A protein and the small-molecule ligand that binds it are described below.
Small molecule (SMILES): CCOC(=O)C=C[C@H](C[C@@H]1CCNC1=O)NC(=O)[C@@H](NC(=O)[C@@H](NC(=O)OC(C)(C)C)C(C)C)c1ccccc1

Sequence of chain 1.B:
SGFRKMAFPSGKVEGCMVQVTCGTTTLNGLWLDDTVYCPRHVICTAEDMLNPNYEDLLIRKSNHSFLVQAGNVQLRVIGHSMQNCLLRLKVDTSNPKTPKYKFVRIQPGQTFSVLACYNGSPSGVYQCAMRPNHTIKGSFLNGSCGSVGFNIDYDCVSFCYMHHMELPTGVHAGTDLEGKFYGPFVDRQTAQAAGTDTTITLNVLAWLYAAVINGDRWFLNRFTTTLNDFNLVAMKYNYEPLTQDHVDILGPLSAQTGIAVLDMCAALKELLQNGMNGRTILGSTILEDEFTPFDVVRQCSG

Binding-site contacts:
Ligand atom C25 contacts residue PRO173 of chain 1.B at 3.5 Å (hydrophobic).
Ligand atom C17 contacts residue ASN147 of chain 1.B at 3.4 Å.
Ligand atom C1 contacts residue CYS150 of chain 1.B at 2.8 Å (hydrophobic).
Ligand atom C9 contacts residue HIS46 of chain 1.B at 3.4 Å.
Ligand atom C8 contacts residue HIS46 of chain 1.B at 3.5 Å.
Ligand atom O5 contacts residue HIS177 of chain 1.B at 2.8 Å.
Ligand atom O5 contacts residue MET170 of chain 1.B at 2.8 Å (h-bond).
Ligand atom C11 contacts residue GLU171 of chain 1.B at 3.5 Å.
Ligand atom N1 contacts residue HIS169 of chain 1.B at 3.1 Å (h-bond).
Ligand atom C12 contacts residue GLU171 of chain 1.B at 3.4 Å.
Ligand atom N4 contacts residue GLU171 of chain 1.B at 2.8 Å (salt-bridge).
Ligand atom N4 contacts residue PHE145 of chain 1.B at 3.2 Å (h-bond).
Ligand atom N3 contacts residue GLU171 of chain 1.B at 3.0 Å (salt-bridge).
Ligand atom O7 contacts residue SER149 of chain 1.B at 3.5 Å (h-bond).
Ligand atom O2 contacts residue GLU171 of chain 1.B at 2.5 Å (salt-bridge).
Ligand atom C2 contacts residue CYS150 of chain 1.B at 1.8 Å (hydrophobic).
Ligand atom C17 contacts residue LEU146 of chain 1.B at 3.4 Å (hydrophobic).
Ligand atom C24 contacts residue THR195 of chain 1.B at 3.3 Å.
Ligand atom O5 contacts residue GLU171 of chain 1.B at 2.9 Å (salt-bridge).
Ligand atom C24 contacts residue GLN197 of chain 1.B at 2.7 Å.
Ligand atom C16 contacts residue GLU171 of chain 1.B at 3.5 Å.
Ligand atom O5 contacts residue HIS168 of chain 1.B at 2.6 Å (h-bond).
Ligand atom C20 contacts residue GLU171 of chain 1.B at 3.1 Å.
Ligand atom C19 contacts residue HIS168 of chain 1.B at 3.4 Å.
Ligand atom C26 contacts residue CYS150 of chain 1.B at 2.8 Å (hydrophobic).
Ligand atom C28 contacts residue THR31 of chain 1.B at 2.8 Å.
Ligand atom O2 contacts residue MET170 of chain 1.B at 3.0 Å.
Ligand atom C8 contacts residue MET54 of chain 1.B at 3.0 Å (hydrophobic).
Ligand atom C19 contacts residue GLU171 of chain 1.B at 3.1 Å.
Ligand atom N1 contacts residue CYS150 of chain 1.B at 2.8 Å (h-bond).
Ligand atom C29 contacts residue THR31 of chain 1.B at 3.2 Å.
Ligand atom N2 contacts residue GLN194 of chain 1.B at 3.4 Å (h-bond).
Ligand atom C27 contacts residue CYS150 of chain 1.B at 3.3 Å (hydrophobic).
Ligand atom C24 contacts residue ALA196 of chain 1.B at 3.5 Å (hydrophobic).
Ligand atom C6 contacts residue MET170 of chain 1.B at 3.2 Å (hydrophobic).
Ligand atom C15 contacts residue HIS168 of chain 1.B at 3.4 Å.
Ligand atom O7 contacts residue CYS150 of chain 1.B at 2.9 Å (h-bond).
Ligand atom C23 contacts residue ALA196 of chain 1.B at 3.1 Å (hydrophobic).
Ligand atom O7 contacts residue GLY148 of chain 1.B at 2.9 Å.
Ligand atom C23 contacts residue THR195 of chain 1.B at 3.0 Å.